Sequence of chain 1.A:
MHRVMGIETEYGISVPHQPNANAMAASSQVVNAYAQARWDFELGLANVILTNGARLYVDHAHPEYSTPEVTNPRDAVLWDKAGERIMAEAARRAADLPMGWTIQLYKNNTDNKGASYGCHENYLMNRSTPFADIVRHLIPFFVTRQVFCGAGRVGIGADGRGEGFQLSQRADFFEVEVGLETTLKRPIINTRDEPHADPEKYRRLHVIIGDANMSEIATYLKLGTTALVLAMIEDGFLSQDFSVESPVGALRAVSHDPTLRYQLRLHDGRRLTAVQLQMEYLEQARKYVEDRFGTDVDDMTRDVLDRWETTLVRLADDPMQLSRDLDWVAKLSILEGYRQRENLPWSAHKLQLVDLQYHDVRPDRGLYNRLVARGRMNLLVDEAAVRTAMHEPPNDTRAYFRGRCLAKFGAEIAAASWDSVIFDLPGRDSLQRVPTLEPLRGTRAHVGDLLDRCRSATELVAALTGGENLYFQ

Binding-site contacts:
Ligand atom PB contacts residue GLU8 of chain 1.A at 3.5 Å.
Ligand atom O2G contacts residue MG1 of chain 1.E at 2.0 Å.
Ligand atom O3A contacts residue MG1 of chain 1.F at 3.4 Å.
Ligand atom O5' contacts residue SER101 of chain 1.A at 3.6 Å (h-bond).
Ligand atom O2' contacts residue THR102 of chain 1.A at 2.8 Å (h-bond).
Ligand atom C3B contacts residue TYR92 of chain 1.A at 3.5 Å (hydrophobic).
Ligand atom PG contacts residue MG1 of chain 1.E at 3.2 Å.
Ligand atom C4' contacts residue ASN157 of chain 1.A at 3.4 Å.
Ligand atom O2' contacts residue PRO103 of chain 1.A at 3.3 Å.
Ligand atom O2A contacts residue TRP453 of chain 1.A at 2.9 Å (h-bond).
Ligand atom O3G contacts residue GLN28 of chain 1.B at 3.5 Å (h-bond).
Ligand atom N1 contacts residue LEU159 of chain 1.A at 3.3 Å.
Ligand atom O4' contacts residue ASN157 of chain 1.A at 3.4 Å (h-bond).
Ligand atom PB contacts residue MG1 of chain 1.E at 3.2 Å.
Ligand atom N6 contacts residue LEU159 of chain 1.A at 3.2 Å.
Ligand atom PB contacts residue MG1 of chain 1.D at 3.3 Å.
Ligand atom O2B contacts residue HIS241 of chain 1.A at 3.0 Å (h-bond).
Ligand atom N7 contacts residue ARG433 of chain 1.A at 3.3 Å (salt-bridge).
Ligand atom O3' contacts residue ILE7 of chain 1.A at 3.5 Å (h-bond).
Ligand atom O5' contacts residue TRP453 of chain 1.A at 3.2 Å.
Ligand atom O1A contacts residue ARG90 of chain 1.A at 3.4 Å (salt-bridge).
Ligand atom PA contacts residue MG1 of chain 1.F at 3.5 Å.
Ligand atom O1A contacts residue TYR92 of chain 1.A at 2.8 Å (h-bond).
Ligand atom C3B contacts residue MG1 of chain 1.F at 2.5 Å.
Ligand atom O1B contacts residue MG1 of chain 1.E at 2.0 Å.
Ligand atom O3A contacts residue GLU8 of chain 1.A at 3.1 Å.
Ligand atom O2B contacts residue ARG239 of chain 1.A at 3.6 Å (salt-bridge).
Ligand atom N6 contacts residue PRO230 of chain 1.A at 2.9 Å (h-bond).
Ligand atom C2 contacts residue LEU159 of chain 1.A at 3.6 Å (hydrophobic).
Ligand atom C3' contacts residue TRP453 of chain 1.A at 3.5 Å (hydrophobic).
Ligand atom C3B contacts residue GLU8 of chain 1.A at 3.4 Å.
Ligand atom O1A contacts residue SER101 of chain 1.A at 2.9 Å (h-bond).
Ligand atom O2' contacts residue GLU104 of chain 1.A at 3.2 Å (salt-bridge).
Ligand atom O2B contacts residue GLU8 of chain 1.A at 3.0 Å (salt-bridge).
Ligand atom O3' contacts residue THR102 of chain 1.A at 3.1 Å (h-bond).
Ligand atom O1B contacts residue ARG239 of chain 1.A at 3.1 Å (salt-bridge).
Ligand atom O1A contacts residue MG1 of chain 1.F at 2.5 Å.
Ligand atom C3' contacts residue THR102 of chain 1.A at 3.5 Å.
Ligand atom O2B contacts residue MG1 of chain 1.D at 2.2 Å.
Ligand atom O2A contacts residue ARG90 of chain 1.A at 3.0 Å (salt-bridge).

The protein below binds the small molecule below.
Small molecule (SMILES): Nc1ncnc2c1ncn2[C@@H]1O[C@H](CO[P](=O)(O)O[P](=O)(O)CP(=O)(O)O)[C@@H](O)[C@H]1O

Sequence of chain 1.B:
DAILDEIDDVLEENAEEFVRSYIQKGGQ